Sequence of chain 1.A:
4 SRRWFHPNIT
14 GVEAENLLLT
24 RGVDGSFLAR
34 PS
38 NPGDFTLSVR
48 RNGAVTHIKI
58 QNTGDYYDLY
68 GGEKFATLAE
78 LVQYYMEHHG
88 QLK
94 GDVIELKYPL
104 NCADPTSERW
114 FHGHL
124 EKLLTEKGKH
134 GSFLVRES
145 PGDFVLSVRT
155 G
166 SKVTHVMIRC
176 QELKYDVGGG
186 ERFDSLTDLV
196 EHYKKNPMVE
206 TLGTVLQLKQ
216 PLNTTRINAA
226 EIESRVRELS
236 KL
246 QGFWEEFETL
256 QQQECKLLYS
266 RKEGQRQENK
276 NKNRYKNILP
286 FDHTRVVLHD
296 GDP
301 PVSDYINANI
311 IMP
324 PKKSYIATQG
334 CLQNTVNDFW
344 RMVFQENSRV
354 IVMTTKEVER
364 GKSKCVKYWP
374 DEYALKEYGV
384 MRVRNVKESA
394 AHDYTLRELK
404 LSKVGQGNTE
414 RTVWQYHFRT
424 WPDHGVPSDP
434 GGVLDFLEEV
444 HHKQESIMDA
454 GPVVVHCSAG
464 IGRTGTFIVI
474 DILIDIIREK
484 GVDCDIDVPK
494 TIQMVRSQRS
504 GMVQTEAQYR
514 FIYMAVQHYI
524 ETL

Binding-site contacts:
Ligand atom C6 contacts residue GLU84 of chain 1.A at 3.6 Å.
Ligand atom O2 contacts residue LEU263 of chain 1.A at 2.7 Å (h-bond).
Ligand atom C8 contacts residue GLN270 of chain 1.A at 3.6 Å.
Ligand atom C3 contacts residue GLN80 of chain 1.A at 3.6 Å.
Ligand atom N3 contacts residue GLN270 of chain 1.A at 3.4 Å (h-bond).
Ligand atom C23 contacts residue TYR81 of chain 1.A at 3.5 Å (hydrophobic).
Ligand atom C19 contacts residue HIS85 of chain 1.A at 3.6 Å.
Ligand atom O4 contacts residue GLN88 of chain 1.A at 3.6 Å.
Ligand atom O6 contacts residue HIS85 of chain 1.A at 3.2 Å.
Ligand atom C12 contacts residue SER265 of chain 1.A at 3.5 Å.
Ligand atom C29 contacts residue TYR81 of chain 1.A at 3.5 Å (hydrophobic).
Ligand atom N4 contacts residue GLN270 of chain 1.A at 3.0 Å (h-bond).
Ligand atom O6 contacts residue TYR81 of chain 1.A at 3.2 Å.
Ligand atom C8 contacts residue ARG266 of chain 1.A at 3.4 Å.
Ligand atom O3 contacts residue LYS275 of chain 1.A at 2.8 Å (salt-bridge).
Ligand atom C2 contacts residue GLN80 of chain 1.A at 3.6 Å.
Ligand atom N3 contacts residue ARG266 of chain 1.A at 3.0 Å (salt-bridge).
Ligand atom C22 contacts residue TYR81 of chain 1.A at 3.5 Å (hydrophobic).
Ligand atom N2 contacts residue ARG266 of chain 1.A at 3.5 Å (salt-bridge).
Ligand atom C19 contacts residue GLN270 of chain 1.A at 3.4 Å.
Ligand atom C1 contacts residue GLU84 of chain 1.A at 3.6 Å.
Ligand atom C13 contacts residue SER265 of chain 1.A at 3.6 Å.
Ligand atom C14 contacts residue SER265 of chain 1.A at 3.7 Å.
Ligand atom C17 contacts residue ARG266 of chain 1.A at 3.6 Å.
Ligand atom O5 contacts residue TYR81 of chain 1.A at 2.7 Å (h-bond).
Ligand atom CL1 contacts residue ASN282 of chain 1.A at 3.4 Å.
Ligand atom C7 contacts residue GLN80 of chain 1.A at 3.5 Å.
Ligand atom C11 contacts residue SER265 of chain 1.A at 3.6 Å.
Ligand atom O2 contacts residue TYR264 of chain 1.A at 3.2 Å (h-bond).
Ligand atom N4 contacts residue ARG266 of chain 1.A at 3.4 Å.
Ligand atom C22 contacts residue ASN282 of chain 1.A at 3.5 Å.
Ligand atom C6 contacts residue GLN80 of chain 1.A at 3.5 Å.
Ligand atom O2 contacts residue ARG266 of chain 1.A at 3.1 Å (salt-bridge).
Ligand atom C10 contacts residue SER265 of chain 1.A at 3.5 Å.
Ligand atom O4 contacts residue HIS85 of chain 1.A at 3.1 Å.
Ligand atom O4 contacts residue TYR81 of chain 1.A at 3.5 Å (h-bond).
Ligand atom C16 contacts residue SER265 of chain 1.A at 3.4 Å.
Ligand atom C5 contacts residue GLN80 of chain 1.A at 3.4 Å.
Ligand atom C20 contacts residue GLN270 of chain 1.A at 3.2 Å.
Ligand atom O1 contacts residue LEU263 of chain 1.A at 3.0 Å (h-bond).

A protein and the small-molecule ligand that binds it are described below.
Small molecule (SMILES): COc1cccc(-c2nnc3n(Cc4ccc(C(=O)N5CCC[C@H]5C(=O)O)cc4Cl)c(=O)c4ccccc4n23)c1O